This protein binds this small molecule.
Small molecule (SMILES): CC(=O)N[C@H]1[C@H](O[C@H]2[C@H](O)[C@@H](NC(C)=O)CO[C@@H]2CO)O[C@H](CO)[C@@H](O[C@@H]2O[C@H](CO)[C@@H](O)[C@H](O[C@H]3O[C@H](CO)[C@@H](O)[C@H](O)[C@@H]3O)[C@@H]2O)[C@@H]1O

Binding-site contacts:
Ligand atom C5 contacts residue LEU75 of chain 1.B at 4.4 Å (hydrophobic).
Ligand atom C7 contacts residue PRO149 of chain 1.B at 4.4 Å (hydrophobic).
Ligand atom N2 contacts residue ASN82 of chain 1.B at 2.9 Å (h-bond).
Ligand atom C8 contacts residue SER22 of chain 1.B at 3.0 Å.
Ligand atom C4 contacts residue ASN82 of chain 1.B at 4.2 Å.
Ligand atom C5 contacts residue THR84 of chain 1.B at 4.1 Å.
Ligand atom O5 contacts residue THR84 of chain 1.B at 4.1 Å.
Ligand atom C8 contacts residue PRO149 of chain 1.B at 3.6 Å (hydrophobic).
Ligand atom C1 contacts residue GLY76 of chain 1.B at 4.1 Å.
Ligand atom C6 contacts residue GLY76 of chain 1.B at 4.3 Å.
Ligand atom C3 contacts residue ASN82 of chain 1.B at 3.8 Å.
Ligand atom O5 contacts residue LEU75 of chain 1.B at 3.8 Å.
Ligand atom C5 contacts residue ASN82 of chain 1.B at 3.7 Å.
Ligand atom O6 contacts residue GLY76 of chain 1.B at 4.5 Å.
Ligand atom O5 contacts residue ASN82 of chain 1.B at 2.4 Å (h-bond).
Ligand atom C1 contacts residue ASN82 of chain 1.B at 1.4 Å.
Ligand atom C7 contacts residue ASN82 of chain 1.B at 3.7 Å.
Ligand atom O6 contacts residue LEU75 of chain 1.B at 4.2 Å.
Ligand atom C7 contacts residue SER22 of chain 1.B at 3.9 Å.
Ligand atom C1 contacts residue LEU75 of chain 1.B at 4.3 Å (hydrophobic).
Ligand atom O7 contacts residue ASN82 of chain 1.B at 4.1 Å.
Ligand atom O7 contacts residue SER22 of chain 1.B at 3.8 Å.
Ligand atom C1 contacts residue THR84 of chain 1.B at 3.7 Å.
Ligand atom C8 contacts residue LEU75 of chain 1.B at 3.5 Å (hydrophobic).
Ligand atom O5 contacts residue GLY76 of chain 1.B at 3.6 Å.
Ligand atom C6 contacts residue LEU75 of chain 1.B at 3.4 Å (hydrophobic).
Ligand atom C2 contacts residue ASN82 of chain 1.B at 2.5 Å.

Sequence of chain 1.B:
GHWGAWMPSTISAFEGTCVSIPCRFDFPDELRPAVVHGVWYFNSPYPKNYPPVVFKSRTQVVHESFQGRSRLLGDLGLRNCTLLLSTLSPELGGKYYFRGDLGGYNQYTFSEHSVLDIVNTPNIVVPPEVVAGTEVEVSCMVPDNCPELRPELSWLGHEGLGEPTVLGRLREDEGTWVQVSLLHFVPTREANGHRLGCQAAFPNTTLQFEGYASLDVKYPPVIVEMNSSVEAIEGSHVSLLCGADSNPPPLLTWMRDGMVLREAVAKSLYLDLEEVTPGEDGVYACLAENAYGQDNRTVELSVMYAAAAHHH